The protein below binds the small molecule below.
Small molecule (SMILES): CC(=O)N[C@H]1[C@H]([C@H](O)[C@H](O)CO)O[C@@](O[C@H]2[C@@H](O)[C@@H](CO)O[C@@H](O[C@H]3[C@H](O)[C@@H](O)[C@H](O)O[C@@H]3CO)[C@@H]2O)(C(=O)O)C[C@@H]1O

Binding-site contacts:
Ligand atom C3 contacts residue ARG53 of chain 1.B at 4.2 Å.
Ligand atom N5 contacts residue MET86 of chain 1.B at 4.3 Å.
Ligand atom O1B contacts residue SER176 of chain 1.B at 3.1 Å.
Ligand atom O1B contacts residue SER177 of chain 1.B at 2.9 Å (h-bond).
Ligand atom C1 contacts residue SER176 of chain 1.B at 4.2 Å.
Ligand atom N5 contacts residue GLY175 of chain 1.B at 2.6 Å (h-bond).
Ligand atom O4 contacts residue GLN55 of chain 1.B at 4.2 Å.
Ligand atom C5 contacts residue GLY175 of chain 1.B at 3.4 Å.
Ligand atom C4 contacts residue ARG53 of chain 1.B at 4.3 Å.
Ligand atom O10 contacts residue ARG97 of chain 1.B at 3.1 Å (salt-bridge).
Ligand atom O9 contacts residue ASN178 of chain 1.B at 3.8 Å.
Ligand atom O1A contacts residue SER177 of chain 1.B at 3.2 Å (h-bond).
Ligand atom C4 contacts residue GLY175 of chain 1.B at 3.5 Å.
Ligand atom O1B contacts residue GLY175 of chain 1.B at 3.7 Å.
Ligand atom O10 contacts residue GLN167 of chain 1.B at 3.3 Å (h-bond).
Ligand atom C10 contacts residue GLY175 of chain 1.B at 3.6 Å.
Ligand atom O6 contacts residue SER177 of chain 1.B at 4.0 Å.
Ligand atom O4 contacts residue ARG53 of chain 1.B at 4.2 Å.
Ligand atom C11 contacts residue TYR90 of chain 1.B at 3.8 Å (hydrophobic).
Ligand atom C10 contacts residue GLN167 of chain 1.B at 4.1 Å.
Ligand atom C11 contacts residue GLY175 of chain 1.B at 3.6 Å.
Ligand atom C11 contacts residue THR88 of chain 1.B at 4.1 Å.
Ligand atom C10 contacts residue ARG97 of chain 1.B at 4.1 Å.
Ligand atom O4 contacts residue GLN167 of chain 1.B at 3.3 Å (h-bond).
Ligand atom O1B contacts residue ARG53 of chain 1.B at 4.0 Å.
Ligand atom C1 contacts residue ARG53 of chain 1.B at 3.2 Å.
Ligand atom C4 contacts residue SER177 of chain 1.B at 3.7 Å.
Ligand atom C10 contacts residue TYR90 of chain 1.B at 3.9 Å (hydrophobic).
Ligand atom O1A contacts residue ARG53 of chain 1.B at 2.0 Å (salt-bridge).
Ligand atom C6 contacts residue SER177 of chain 1.B at 4.2 Å.
Ligand atom C11 contacts residue LEU99 of chain 1.B at 4.0 Å (hydrophobic).
Ligand atom C2 contacts residue ARG53 of chain 1.B at 4.2 Å.
Ligand atom O8 contacts residue ASN178 of chain 1.B at 3.5 Å (h-bond).
Ligand atom O4 contacts residue SER177 of chain 1.B at 4.3 Å.
Ligand atom O10 contacts residue TYR90 of chain 1.B at 3.7 Å.
Ligand atom C11 contacts residue MET86 of chain 1.B at 3.8 Å (hydrophobic).
Ligand atom C5 contacts residue GLN167 of chain 1.B at 4.3 Å.
Ligand atom C6 contacts residue GLY175 of chain 1.B at 3.5 Å.
Ligand atom O8 contacts residue SER176 of chain 1.B at 4.0 Å.
Ligand atom C1 contacts residue SER177 of chain 1.B at 3.2 Å.

Sequence of chain 1.B:
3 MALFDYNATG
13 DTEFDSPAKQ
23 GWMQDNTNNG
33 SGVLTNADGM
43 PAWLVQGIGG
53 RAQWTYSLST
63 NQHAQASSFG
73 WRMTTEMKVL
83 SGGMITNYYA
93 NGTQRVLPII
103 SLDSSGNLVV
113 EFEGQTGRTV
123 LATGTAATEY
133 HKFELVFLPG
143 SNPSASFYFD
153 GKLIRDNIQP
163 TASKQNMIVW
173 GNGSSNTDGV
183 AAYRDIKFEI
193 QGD